Sequence of chain 1.A:
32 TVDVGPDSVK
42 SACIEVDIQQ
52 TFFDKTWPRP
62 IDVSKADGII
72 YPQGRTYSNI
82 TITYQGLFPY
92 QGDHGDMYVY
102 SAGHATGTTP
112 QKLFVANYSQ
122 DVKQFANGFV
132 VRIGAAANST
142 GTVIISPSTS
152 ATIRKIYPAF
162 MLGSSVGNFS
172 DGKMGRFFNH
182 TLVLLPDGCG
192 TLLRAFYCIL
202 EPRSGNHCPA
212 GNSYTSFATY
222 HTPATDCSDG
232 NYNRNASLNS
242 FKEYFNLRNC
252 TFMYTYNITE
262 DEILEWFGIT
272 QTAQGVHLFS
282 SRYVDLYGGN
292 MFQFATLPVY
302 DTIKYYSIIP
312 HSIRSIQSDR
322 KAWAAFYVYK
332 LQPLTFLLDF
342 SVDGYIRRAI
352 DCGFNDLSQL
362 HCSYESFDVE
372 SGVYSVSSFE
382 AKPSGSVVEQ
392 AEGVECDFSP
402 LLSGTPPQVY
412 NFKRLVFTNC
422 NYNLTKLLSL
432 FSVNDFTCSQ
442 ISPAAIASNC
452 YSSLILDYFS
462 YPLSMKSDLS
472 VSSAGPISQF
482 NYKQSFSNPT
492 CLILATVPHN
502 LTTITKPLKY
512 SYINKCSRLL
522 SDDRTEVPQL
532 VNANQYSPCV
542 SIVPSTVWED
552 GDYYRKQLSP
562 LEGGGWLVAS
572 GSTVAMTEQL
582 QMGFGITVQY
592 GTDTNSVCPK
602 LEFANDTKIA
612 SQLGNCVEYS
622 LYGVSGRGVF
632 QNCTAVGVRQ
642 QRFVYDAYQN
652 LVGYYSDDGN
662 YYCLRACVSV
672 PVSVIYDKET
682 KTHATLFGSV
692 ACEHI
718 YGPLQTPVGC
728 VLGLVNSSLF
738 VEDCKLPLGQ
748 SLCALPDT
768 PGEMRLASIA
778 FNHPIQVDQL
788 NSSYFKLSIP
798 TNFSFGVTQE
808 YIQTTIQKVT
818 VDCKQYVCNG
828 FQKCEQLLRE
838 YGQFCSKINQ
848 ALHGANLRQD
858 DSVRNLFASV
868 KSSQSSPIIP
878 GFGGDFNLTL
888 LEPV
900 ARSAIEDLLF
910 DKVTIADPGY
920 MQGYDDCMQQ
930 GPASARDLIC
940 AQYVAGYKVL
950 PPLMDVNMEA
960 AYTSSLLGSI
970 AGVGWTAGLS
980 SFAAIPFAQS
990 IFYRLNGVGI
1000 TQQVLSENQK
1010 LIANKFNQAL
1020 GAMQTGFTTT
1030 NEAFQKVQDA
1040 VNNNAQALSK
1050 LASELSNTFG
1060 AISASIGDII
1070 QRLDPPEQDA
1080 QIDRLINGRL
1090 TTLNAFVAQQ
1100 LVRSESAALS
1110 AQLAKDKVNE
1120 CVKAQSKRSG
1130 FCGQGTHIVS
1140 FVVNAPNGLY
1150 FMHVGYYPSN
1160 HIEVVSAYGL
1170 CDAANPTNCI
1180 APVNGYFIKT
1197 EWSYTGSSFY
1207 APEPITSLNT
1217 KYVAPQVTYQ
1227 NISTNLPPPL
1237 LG

This small molecule binds to this protein.
Small molecule (SMILES): CC(=O)N[C@H]1[C@H]([C@H](O)[C@H](O)CO)O[C@@](O[C@@H]2[C@@H](O)[C@H](O)O[C@H](CO)[C@@H]2O)(C(=O)O)C[C@@H]1O

Binding-site contacts:
Ligand atom O4 contacts residue PHE53 of chain 1.A at 3.5 Å.
Ligand atom O1A contacts residue ILE146 of chain 1.A at 4.3 Å.
Ligand atom O9 contacts residue GLN318 of chain 1.A at 3.9 Å.
Ligand atom C10 contacts residue HIS105 of chain 1.A at 4.2 Å.
Ligand atom C1 contacts residue SER147 of chain 1.A at 4.0 Å.
Ligand atom C7 contacts residue ILE146 of chain 1.A at 4.5 Å (hydrophobic).
Ligand atom C11 contacts residue HIS105 of chain 1.A at 4.3 Å.
Ligand atom O9 contacts residue ARG321 of chain 1.A at 3.2 Å (salt-bridge).
Ligand atom O1A contacts residue SER147 of chain 1.A at 3.3 Å (h-bond).
Ligand atom O9 contacts residue ALA106 of chain 1.A at 2.7 Å (h-bond).
Ligand atom C8 contacts residue ARG321 of chain 1.A at 4.4 Å.
Ligand atom O9 contacts residue HIS105 of chain 1.A at 4.2 Å.
Ligand atom N5 contacts residue PHE53 of chain 1.A at 3.8 Å.
Ligand atom C10 contacts residue GLN50 of chain 1.A at 3.7 Å.
Ligand atom C8 contacts residue HIS105 of chain 1.A at 4.4 Å.
Ligand atom C4 contacts residue PHE53 of chain 1.A at 4.4 Å (hydrophobic).
Ligand atom C11 contacts residue PHE115 of chain 1.A at 3.3 Å (hydrophobic).
Ligand atom C10 contacts residue PHE53 of chain 1.A at 3.5 Å (hydrophobic).
Ligand atom C11 contacts residue PHE53 of chain 1.A at 3.4 Å (hydrophobic).
Ligand atom C9 contacts residue HIS105 of chain 1.A at 3.6 Å.
Ligand atom O1B contacts residue PRO148 of chain 1.A at 4.2 Å.
Ligand atom C4 contacts residue ILE146 of chain 1.A at 4.1 Å (hydrophobic).
Ligand atom C9 contacts residue ALA106 of chain 1.A at 3.6 Å (hydrophobic).
Ligand atom O1B contacts residue SER147 of chain 1.A at 3.8 Å.
Ligand atom O10 contacts residue PHE53 of chain 1.A at 4.1 Å.
Ligand atom C7 contacts residue HIS105 of chain 1.A at 3.9 Å.
Ligand atom N5 contacts residue ILE146 of chain 1.A at 3.1 Å (h-bond).
Ligand atom C9 contacts residue ARG321 of chain 1.A at 4.1 Å.
Ligand atom O7 contacts residue HIS105 of chain 1.A at 3.8 Å.
Ligand atom O10 contacts residue GLN50 of chain 1.A at 3.2 Å (h-bond).
Ligand atom C5 contacts residue ILE146 of chain 1.A at 3.9 Å (hydrophobic).
Ligand atom O8 contacts residue GLN318 of chain 1.A at 4.3 Å.
Ligand atom C6 contacts residue ILE146 of chain 1.A at 3.8 Å (hydrophobic).
Ligand atom C11 contacts residue ILE146 of chain 1.A at 4.1 Å (hydrophobic).
Ligand atom C10 contacts residue ILE146 of chain 1.A at 4.0 Å (hydrophobic).
Ligand atom C1 contacts residue ILE146 of chain 1.A at 4.4 Å (hydrophobic).
Ligand atom O8 contacts residue ARG321 of chain 1.A at 3.1 Å (salt-bridge).
Ligand atom C11 contacts residue GLN50 of chain 1.A at 3.3 Å.
Ligand atom O10 contacts residue HIS105 of chain 1.A at 4.2 Å.